The small molecule below binds the protein below.
Small molecule (SMILES): O=C(c1ccc(Oc2nccnc2N2CCOCC2)cc1)c1nc2ccccc2[nH]1

Binding-site contacts:
Ligand atom O01 contacts residue GLY287 of chain 2.B at 3.2 Å (h-bond).
Ligand atom C14 contacts residue PHE258 of chain 2.B at 3.5 Å (hydrophobic).
Ligand atom C20 contacts residue VAL240 of chain 2.B at 3.5 Å (hydrophobic).
Ligand atom C10 contacts residue GLY287 of chain 2.B at 3.6 Å.
Ligand atom C25 contacts residue TYR86 of chain 2.B at 3.7 Å (hydrophobic).
Ligand atom N04 contacts residue GLY287 of chain 2.B at 3.7 Å.
Ligand atom C09 contacts residue PRO274 of chain 2.B at 3.7 Å (hydrophobic).
Ligand atom O16 contacts residue ILE254 of chain 2.B at 3.7 Å.
Ligand atom C02 contacts residue GLY287 of chain 2.B at 3.4 Å.
Ligand atom C13 contacts residue TYR255 of chain 2.B at 3.3 Å (hydrophobic).
Ligand atom C03 contacts residue MET275 of chain 2.B at 3.7 Å (hydrophobic).
Ligand atom C22 contacts residue ILE254 of chain 2.B at 3.8 Å (hydrophobic).
Ligand atom C13 contacts residue MET275 of chain 2.B at 3.6 Å (hydrophobic).
Ligand atom N18 contacts residue GLN288 of chain 2.B at 3.3 Å (h-bond).
Ligand atom C20 contacts residue SER239 of chain 2.B at 3.7 Å.
Ligand atom C06 contacts residue VAL284 of chain 2.B at 3.7 Å (hydrophobic).
Ligand atom C10 contacts residue MET275 of chain 2.B at 3.8 Å (hydrophobic).
Ligand atom C08 contacts residue GLU283 of chain 2.B at 3.8 Å.
Ligand atom C07 contacts residue LYS280 of chain 2.B at 3.8 Å.
Ligand atom C29 contacts residue PHE291 of chain 2.B at 3.4 Å (hydrophobic).
Ligand atom C12 contacts residue MET275 of chain 2.B at 3.6 Å (hydrophobic).
Ligand atom C08 contacts residue PRO274 of chain 2.B at 3.7 Å (hydrophobic).
Ligand atom N04 contacts residue TYR255 of chain 2.B at 3.0 Å (h-bond).
Ligand atom C03 contacts residue GLY287 of chain 2.B at 3.6 Å.
Ligand atom O16 contacts residue PHE258 of chain 2.B at 3.5 Å.
Ligand atom N11 contacts residue GLY287 of chain 2.B at 3.6 Å.
Ligand atom C05 contacts residue GLY287 of chain 2.B at 3.7 Å.
Ligand atom C15 contacts residue PHE258 of chain 2.B at 3.7 Å (hydrophobic).
Ligand atom C07 contacts residue PRO274 of chain 2.B at 3.7 Å (hydrophobic).
Ligand atom C09 contacts residue MET275 of chain 2.B at 3.8 Å (hydrophobic).
Ligand atom C07 contacts residue GLU283 of chain 2.B at 3.6 Å.
Ligand atom C20 contacts residue ILE254 of chain 2.B at 3.7 Å (hydrophobic).
Ligand atom N21 contacts residue ILE254 of chain 2.B at 3.7 Å.
Ligand atom C19 contacts residue GLN288 of chain 2.B at 3.6 Å.
Ligand atom C14 contacts residue GLN288 of chain 2.B at 3.6 Å.
Ligand atom C13 contacts residue GLN288 of chain 2.B at 3.7 Å.
Ligand atom C02 contacts residue MET275 of chain 2.B at 3.8 Å (hydrophobic).
Ligand atom C05 contacts residue TYR255 of chain 2.B at 3.8 Å (hydrophobic).
Ligand atom C30 contacts residue PHE291 of chain 2.B at 3.4 Å (hydrophobic).
Ligand atom C05 contacts residue MET275 of chain 2.B at 3.8 Å (hydrophobic).

Sequence of chain 2.B:
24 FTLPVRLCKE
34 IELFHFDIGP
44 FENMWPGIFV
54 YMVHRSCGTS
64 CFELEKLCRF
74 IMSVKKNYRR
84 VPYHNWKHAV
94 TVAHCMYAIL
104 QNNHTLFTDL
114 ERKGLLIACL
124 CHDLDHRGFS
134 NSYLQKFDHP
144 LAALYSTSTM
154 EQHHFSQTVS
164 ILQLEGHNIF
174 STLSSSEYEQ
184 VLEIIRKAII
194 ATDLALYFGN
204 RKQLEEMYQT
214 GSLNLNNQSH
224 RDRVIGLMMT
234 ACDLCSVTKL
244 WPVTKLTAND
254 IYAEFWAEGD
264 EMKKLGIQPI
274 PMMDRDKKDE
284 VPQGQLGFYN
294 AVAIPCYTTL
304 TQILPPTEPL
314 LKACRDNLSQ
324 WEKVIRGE